A small-molecule ligand and the protein it binds are described below.
Small molecule (SMILES): Nc1nc(=O)c2ncn([C@@H]3O[C@H](CO[P](=O)(O)O[C@H]4[C@@H](O)[C@H](n5cnc6c(N)ncnc65)O[C@@H]4COP(=O)=O)[C@@H](O)[C@H]3O)c2[nH]1

Binding-site contacts:
Ligand atom C1' contacts residue PHE30 of chain 1.UA at 4.1 Å (hydrophobic).
Ligand atom N1 contacts residue GLU34 of chain 1.TA at 2.8 Å (salt-bridge).
Ligand atom C2 contacts residue PHE30 of chain 1.UA at 3.5 Å (hydrophobic).
Ligand atom C5 contacts residue PHE30 of chain 1.UA at 3.2 Å (hydrophobic).
Ligand atom N3 contacts residue SER33 of chain 1.TA at 4.1 Å.
Ligand atom N7 contacts residue PHE30 of chain 1.UA at 3.4 Å.
Ligand atom C2 contacts residue HIS32 of chain 1.TA at 4.0 Å.
Ligand atom C4 contacts residue PHE30 of chain 1.UA at 3.7 Å (hydrophobic).
Ligand atom O6 contacts residue LYS54 of chain 1.UA at 3.1 Å (salt-bridge).
Ligand atom C2 contacts residue SER33 of chain 1.TA at 3.3 Å.
Ligand atom N3 contacts residue PHE30 of chain 1.UA at 3.7 Å.
Ligand atom N2 contacts residue GLU34 of chain 1.TA at 2.7 Å (salt-bridge).
Ligand atom C2 contacts residue GLU34 of chain 1.TA at 3.5 Å.
Ligand atom N1 contacts residue GLU34 of chain 1.TA at 3.4 Å (salt-bridge).
Ligand atom N6 contacts residue GLU34 of chain 1.TA at 3.6 Å.
Ligand atom C2 contacts residue LYS35 of chain 1.TA at 3.7 Å.
Ligand atom C6 contacts residue GLU34 of chain 1.TA at 3.7 Å.
Ligand atom C2' contacts residue PHE30 of chain 1.UA at 3.9 Å (hydrophobic).
Ligand atom C6 contacts residue LYS35 of chain 1.TA at 3.7 Å.
Ligand atom C6 contacts residue LYS54 of chain 1.UA at 4.1 Å.
Ligand atom N2 contacts residue THR28 of chain 1.UA at 3.5 Å (h-bond).
Ligand atom N1 contacts residue SER33 of chain 1.TA at 3.9 Å.
Ligand atom O2' contacts residue ARG29 of chain 1.UA at 3.9 Å.
Ligand atom O6 contacts residue GLU34 of chain 1.TA at 3.5 Å (salt-bridge).
Ligand atom C6 contacts residue GLU34 of chain 1.TA at 3.6 Å.
Ligand atom C6 contacts residue PHE30 of chain 1.UA at 3.0 Å (hydrophobic).
Ligand atom O6 contacts residue PHE30 of chain 1.UA at 3.3 Å.
Ligand atom C2 contacts residue GLU34 of chain 1.TA at 3.6 Å.
Ligand atom N6 contacts residue LYS35 of chain 1.TA at 2.8 Å (salt-bridge).
Ligand atom N2 contacts residue PHE30 of chain 1.UA at 4.1 Å.
Ligand atom N2 contacts residue HIS32 of chain 1.TA at 3.7 Å.
Ligand atom O2' contacts residue PHE30 of chain 1.UA at 2.9 Å (h-bond).
Ligand atom O6 contacts residue ARG56 of chain 1.UA at 3.1 Å (salt-bridge).
Ligand atom N6 contacts residue LYS54 of chain 1.UA at 3.1 Å (salt-bridge).
Ligand atom N1 contacts residue LYS35 of chain 1.TA at 2.9 Å (salt-bridge).
Ligand atom N3 contacts residue THR28 of chain 1.UA at 4.1 Å.
Ligand atom N9 contacts residue PHE30 of chain 1.UA at 3.9 Å.
Ligand atom N1 contacts residue PHE30 of chain 1.UA at 3.4 Å.
Ligand atom C8 contacts residue PHE30 of chain 1.UA at 3.8 Å (hydrophobic).
Ligand atom C6 contacts residue LYS54 of chain 1.UA at 4.0 Å.

Sequence of chain 1.TA:
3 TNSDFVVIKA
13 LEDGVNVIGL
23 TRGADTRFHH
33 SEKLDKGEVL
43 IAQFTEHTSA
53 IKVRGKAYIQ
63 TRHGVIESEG

Sequence of chain 1.UA:
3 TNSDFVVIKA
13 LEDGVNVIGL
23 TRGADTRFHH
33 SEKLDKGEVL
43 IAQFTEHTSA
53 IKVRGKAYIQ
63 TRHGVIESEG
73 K